Sequence of chain 1.A:
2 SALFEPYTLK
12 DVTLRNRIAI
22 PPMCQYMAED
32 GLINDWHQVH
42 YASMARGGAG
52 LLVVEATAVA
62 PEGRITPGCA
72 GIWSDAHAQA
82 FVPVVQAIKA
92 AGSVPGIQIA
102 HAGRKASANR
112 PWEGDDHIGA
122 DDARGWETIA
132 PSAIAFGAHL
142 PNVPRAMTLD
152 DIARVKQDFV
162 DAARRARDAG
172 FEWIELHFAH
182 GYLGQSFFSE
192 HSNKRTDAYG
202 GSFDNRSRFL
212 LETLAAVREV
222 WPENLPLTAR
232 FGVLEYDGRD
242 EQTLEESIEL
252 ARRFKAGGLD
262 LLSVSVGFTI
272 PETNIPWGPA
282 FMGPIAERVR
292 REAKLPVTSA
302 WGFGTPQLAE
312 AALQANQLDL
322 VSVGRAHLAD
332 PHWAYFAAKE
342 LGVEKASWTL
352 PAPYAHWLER

This protein binds this small molecule.
Small molecule (SMILES): CCOC(=O)/C(=N\O)C(=O)CC

Binding-site contacts:
Ligand atom O2 contacts residue TYR183 of chain 1.A at 3.3 Å.
Ligand atom C5 contacts residue ILE66 of chain 1.A at 3.6 Å (hydrophobic).
Ligand atom C2 contacts residue HIS178 of chain 1.A at 4.0 Å.
Ligand atom C5 contacts residue FMN1 of chain 1.C at 3.5 Å.
Ligand atom C4 contacts residue HIS181 of chain 1.A at 3.4 Å.
Ligand atom C3 contacts residue FMN1 of chain 1.C at 3.5 Å.
Ligand atom O2 contacts residue HIS178 of chain 1.A at 3.0 Å (h-bond).
Ligand atom C4 contacts residue TRP302 of chain 1.A at 4.3 Å (hydrophobic).
Ligand atom O1 contacts residue HIS181 of chain 1.A at 3.5 Å (h-bond).
Ligand atom C6 contacts residue TRP302 of chain 1.A at 3.8 Å (hydrophobic).
Ligand atom C1 contacts residue FMN1 of chain 1.C at 3.3 Å.
Ligand atom O2 contacts residue HIS181 of chain 1.A at 2.8 Å (h-bond).
Ligand atom C1 contacts residue CYS25 of chain 1.A at 3.9 Å (hydrophobic).
Ligand atom C1 contacts residue TYR183 of chain 1.A at 3.4 Å (hydrophobic).
Ligand atom C3 contacts residue TYR183 of chain 1.A at 3.6 Å (hydrophobic).
Ligand atom C2 contacts residue FMN1 of chain 1.C at 3.4 Å.
Ligand atom O3 contacts residue TRP302 of chain 1.A at 3.3 Å.
Ligand atom C1 contacts residue ILE66 of chain 1.A at 3.5 Å (hydrophobic).
Ligand atom C7 contacts residue PEG1 of chain 1.H at 3.9 Å.
Ligand atom O1 contacts residue TYR183 of chain 1.A at 3.9 Å.
Ligand atom N1 contacts residue TYR183 of chain 1.A at 4.0 Å.
Ligand atom O3 contacts residue HIS181 of chain 1.A at 3.3 Å (h-bond).
Ligand atom N1 contacts residue TYR27 of chain 1.A at 3.9 Å.
Ligand atom C7 contacts residue PHE269 of chain 1.A at 3.4 Å (hydrophobic).
Ligand atom C4 contacts residue TYR183 of chain 1.A at 4.3 Å (hydrophobic).
Ligand atom C6 contacts residue HIS181 of chain 1.A at 3.8 Å.
Ligand atom C5 contacts residue HIS178 of chain 1.A at 3.4 Å.
Ligand atom C5 contacts residue TYR183 of chain 1.A at 3.5 Å (hydrophobic).
Ligand atom C2 contacts residue TYR183 of chain 1.A at 3.4 Å (hydrophobic).
Ligand atom C2 contacts residue HIS181 of chain 1.A at 3.8 Å.
Ligand atom C3 contacts residue HIS181 of chain 1.A at 4.1 Å.
Ligand atom C5 contacts residue CYS25 of chain 1.A at 4.1 Å (hydrophobic).
Ligand atom C1 contacts residue HIS178 of chain 1.A at 4.3 Å.
Ligand atom O4 contacts residue FMN1 of chain 1.C at 3.9 Å.
Ligand atom C4 contacts residue FMN1 of chain 1.C at 3.7 Å.
Ligand atom O3 contacts residue FMN1 of chain 1.C at 3.0 Å (h-bond).
Ligand atom C6 contacts residue PHE269 of chain 1.A at 3.6 Å (hydrophobic).
Ligand atom O2 contacts residue FMN1 of chain 1.C at 3.1 Å.
Ligand atom N1 contacts residue FMN1 of chain 1.C at 3.7 Å.
Ligand atom C5 contacts residue ALA57 of chain 1.A at 3.4 Å (hydrophobic).